Sequence of chain 1.D:
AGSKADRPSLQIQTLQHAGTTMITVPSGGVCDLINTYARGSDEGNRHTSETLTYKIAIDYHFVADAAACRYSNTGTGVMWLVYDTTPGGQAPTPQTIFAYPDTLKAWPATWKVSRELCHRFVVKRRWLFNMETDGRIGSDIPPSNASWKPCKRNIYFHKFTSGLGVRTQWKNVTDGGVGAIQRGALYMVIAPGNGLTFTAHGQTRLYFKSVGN

Binding-site contacts:
Ligand atom C2 contacts residue LYS34 of chain 1.D at 3.3 Å.
Ligand atom C6 contacts residue PHE190 of chain 1.C at 3.3 Å (hydrophobic).
Ligand atom P contacts residue ARG235 of chain 1.C at 3.3 Å.
Ligand atom P contacts residue TYR237 of chain 1.C at 3.8 Å.
Ligand atom C2 contacts residue PHE190 of chain 1.C at 4.2 Å (hydrophobic).
Ligand atom OP2 contacts residue TYR237 of chain 1.C at 2.7 Å (h-bond).
Ligand atom C4 contacts residue PHE190 of chain 1.C at 3.4 Å (hydrophobic).
Ligand atom N4 contacts residue TYR113 of chain 1.D at 3.8 Å.
Ligand atom OP2 contacts residue HIS149 of chain 1.D at 3.3 Å.
Ligand atom OP1 contacts residue ILE42 of chain 1.C at 4.1 Å.
Ligand atom C2' contacts residue ARG155 of chain 1.D at 3.1 Å.
Ligand atom C5 contacts residue PHE190 of chain 1.C at 3.3 Å (hydrophobic).
Ligand atom N9 contacts residue PHE190 of chain 1.C at 3.7 Å.
Ligand atom N6 contacts residue PHE190 of chain 1.C at 3.5 Å.
Ligand atom C8 contacts residue PHE190 of chain 1.C at 3.5 Å (hydrophobic).
Ligand atom C7 contacts residue LEU40 of chain 1.C at 3.5 Å (hydrophobic).
Ligand atom O3' contacts residue TYR237 of chain 1.C at 3.6 Å.
Ligand atom C2' contacts residue LEU40 of chain 1.C at 4.0 Å (hydrophobic).
Ligand atom OP1 contacts residue ARG235 of chain 1.C at 3.1 Å (salt-bridge).
Ligand atom C2' contacts residue TYR237 of chain 1.C at 4.0 Å (hydrophobic).
Ligand atom C7 contacts residue TYR237 of chain 1.C at 4.1 Å (hydrophobic).
Ligand atom C1' contacts residue ARG155 of chain 1.D at 3.6 Å.
Ligand atom N3 contacts residue LYS34 of chain 1.D at 3.3 Å (salt-bridge).
Ligand atom O5' contacts residue HIS149 of chain 1.D at 4.2 Å.
Ligand atom P contacts residue HIS149 of chain 1.D at 3.8 Å.
Ligand atom OP1 contacts residue VAL153 of chain 1.D at 3.3 Å.
Ligand atom N1 contacts residue PHE190 of chain 1.C at 3.7 Å.
Ligand atom C2' contacts residue LYS154 of chain 1.D at 3.6 Å.
Ligand atom O4 contacts residue LYS85 of chain 1.C at 3.2 Å (salt-bridge).
Ligand atom O3' contacts residue SER39 of chain 1.C at 4.1 Å.
Ligand atom OP1 contacts residue HIS149 of chain 1.D at 3.1 Å.
Ligand atom N7 contacts residue PHE190 of chain 1.C at 3.5 Å.
Ligand atom O3' contacts residue VAL153 of chain 1.D at 4.1 Å.
Ligand atom N3 contacts residue PHE190 of chain 1.C at 3.9 Å.
Ligand atom P contacts residue ARG145 of chain 1.D at 3.7 Å.
Ligand atom OP2 contacts residue ARG156 of chain 1.D at 3.8 Å.
Ligand atom OP1 contacts residue ARG145 of chain 1.D at 2.3 Å (salt-bridge).
Ligand atom C5' contacts residue ILE42 of chain 1.C at 3.8 Å (hydrophobic).
Ligand atom C3' contacts residue ILE42 of chain 1.C at 3.7 Å (hydrophobic).
Ligand atom OP2 contacts residue ARG235 of chain 1.C at 2.5 Å (salt-bridge).

A protein and the small-molecule ligand that binds it are described below.
Small molecule (SMILES): Cc1cn([C@H]2C[C@H](O[P](=O)(O)OC[C@H]3O[C@@H](n4ccc(N)nc4=O)C[C@@H]3O[P](=O)(O)OC[C@H]3O[C@@H](n4ccc(N)nc4=O)C[C@@H]3O[P](=O)(O)OC[C@H]3O[C@@H](n4ccc(N)nc4=O)C[C@@H]3O[P](=O)(O)OC[C@H]3O[C@@H](n4cnc5c(N)ncnc54)C[C@@H]3O)[C@@H](CO[P](=O)(O)O[C@H]3C[C@H](n4cnc5c(N)ncnc54)O[C@@H]3CO[P](=O)(O)O[C@H]3C[C@H](n4cnc5c(N)ncnc54)O[C@@H]3CO[P](=O)(O)O[C@H]3C[C@H](n4cnc5c(N)ncnc54)O[C@@H]3CO[P](=O)(O)O[C@H]3C[C@H](n4cnc5c(N)ncnc54)O[C@@H]3COP(=O)=O)O2)c(=O)[nH]c1=O

Sequence of chain 1.C:
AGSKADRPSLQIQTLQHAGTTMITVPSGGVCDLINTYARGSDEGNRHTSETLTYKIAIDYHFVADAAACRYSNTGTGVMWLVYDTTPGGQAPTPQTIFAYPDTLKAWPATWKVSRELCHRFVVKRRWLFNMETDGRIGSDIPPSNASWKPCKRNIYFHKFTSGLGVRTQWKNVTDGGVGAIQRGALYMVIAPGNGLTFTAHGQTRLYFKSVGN